Sequence of chain 1.A:
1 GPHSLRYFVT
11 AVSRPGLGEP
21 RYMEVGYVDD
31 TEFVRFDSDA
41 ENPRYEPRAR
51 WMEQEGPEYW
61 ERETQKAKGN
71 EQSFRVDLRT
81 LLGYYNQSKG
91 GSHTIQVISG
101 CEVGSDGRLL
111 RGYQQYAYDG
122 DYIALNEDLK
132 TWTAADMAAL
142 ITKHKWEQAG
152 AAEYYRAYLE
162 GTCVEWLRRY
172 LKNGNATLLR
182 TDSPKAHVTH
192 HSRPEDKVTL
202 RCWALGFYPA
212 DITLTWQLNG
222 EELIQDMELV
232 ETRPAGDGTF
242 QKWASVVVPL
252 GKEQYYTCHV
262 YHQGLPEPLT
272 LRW

The protein below binds the small molecule below.
Small molecule (SMILES): CC(=O)N[C@@H]1[C@@H](O)[C@H](O)[C@@H](CO)O[C@H]1O

Binding-site contacts:
Ligand atom C7 contacts residue ASN86 of chain 1.A at 3.1 Å.
Ligand atom O5 contacts residue ASN86 of chain 1.A at 2.4 Å (h-bond).
Ligand atom C5 contacts residue ASN86 of chain 1.A at 3.7 Å.
Ligand atom O7 contacts residue ASN86 of chain 1.A at 3.5 Å (h-bond).
Ligand atom C1 contacts residue ASN86 of chain 1.A at 1.4 Å.
Ligand atom C4 contacts residue ASN86 of chain 1.A at 4.2 Å.
Ligand atom C2 contacts residue ASN86 of chain 1.A at 2.5 Å.
Ligand atom C3 contacts residue ASN86 of chain 1.A at 3.8 Å.
Ligand atom C8 contacts residue ASN86 of chain 1.A at 3.9 Å.
Ligand atom N2 contacts residue ASN86 of chain 1.A at 2.9 Å (h-bond).